Binding-site contacts:
Ligand atom C2 contacts residue ASN202 of chain 1.D at 2.5 Å.
Ligand atom O7 contacts residue ASN202 of chain 1.D at 4.2 Å.
Ligand atom O6 contacts residue SER204 of chain 1.D at 4.2 Å.
Ligand atom N2 contacts residue ASN202 of chain 1.D at 2.9 Å (h-bond).
Ligand atom C5 contacts residue ASN202 of chain 1.D at 3.7 Å.
Ligand atom C3 contacts residue ASN202 of chain 1.D at 3.8 Å.
Ligand atom C7 contacts residue ASN202 of chain 1.D at 3.8 Å.
Ligand atom O5 contacts residue ASN202 of chain 1.D at 2.4 Å (h-bond).
Ligand atom C1 contacts residue ASN202 of chain 1.D at 1.4 Å.
Ligand atom C4 contacts residue ASN202 of chain 1.D at 4.2 Å.

The protein below binds the small molecule below.
Small molecule (SMILES): CC(=O)N[C@@H]1[C@@H](O)[C@H](O)[C@@H](CO)O[C@H]1O

Sequence of chain 1.D:
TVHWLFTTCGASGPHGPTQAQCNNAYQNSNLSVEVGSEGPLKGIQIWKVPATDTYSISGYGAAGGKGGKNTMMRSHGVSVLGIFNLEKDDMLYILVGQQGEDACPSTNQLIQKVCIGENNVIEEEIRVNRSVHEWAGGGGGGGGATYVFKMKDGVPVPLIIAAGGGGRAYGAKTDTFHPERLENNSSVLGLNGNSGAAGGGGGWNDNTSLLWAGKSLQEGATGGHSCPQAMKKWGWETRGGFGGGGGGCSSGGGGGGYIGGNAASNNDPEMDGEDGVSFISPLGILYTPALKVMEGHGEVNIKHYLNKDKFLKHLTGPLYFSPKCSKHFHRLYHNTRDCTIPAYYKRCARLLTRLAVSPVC